Binding-site contacts:
Ligand atom C5 contacts residue ASN714 of chain 1.C at 3.6 Å.
Ligand atom N2 contacts residue ASN714 of chain 1.C at 2.9 Å (h-bond).
Ligand atom C7 contacts residue ASN714 of chain 1.C at 3.1 Å.
Ligand atom C1 contacts residue GLN1068 of chain 1.C at 4.5 Å.
Ligand atom C1 contacts residue LEU919 of chain 1.C at 4.4 Å (hydrophobic).
Ligand atom C7 contacts residue LEU919 of chain 1.C at 4.1 Å (hydrophobic).
Ligand atom O7 contacts residue GLN1068 of chain 1.C at 3.9 Å.
Ligand atom C2 contacts residue ASN714 of chain 1.C at 2.4 Å.
Ligand atom O6 contacts residue PHE715 of chain 1.C at 4.5 Å.
Ligand atom O4 contacts residue LEU919 of chain 1.C at 4.3 Å.
Ligand atom O5 contacts residue ASN714 of chain 1.C at 2.3 Å (h-bond).
Ligand atom O5 contacts residue GLN1068 of chain 1.C at 4.2 Å.
Ligand atom O6 contacts residue GLN923 of chain 1.C at 3.3 Å (h-bond).
Ligand atom C5 contacts residue LEU919 of chain 1.C at 4.2 Å (hydrophobic).
Ligand atom C5 contacts residue GLN923 of chain 1.C at 4.3 Å.
Ligand atom C8 contacts residue ASN714 of chain 1.C at 4.3 Å.
Ligand atom O7 contacts residue ASN714 of chain 1.C at 2.9 Å (h-bond).
Ligand atom C1 contacts residue ASN714 of chain 1.C at 1.4 Å.
Ligand atom O7 contacts residue LEU919 of chain 1.C at 3.6 Å.
Ligand atom C8 contacts residue LEU919 of chain 1.C at 4.3 Å (hydrophobic).
Ligand atom C8 contacts residue GLN923 of chain 1.C at 4.5 Å.
Ligand atom C4 contacts residue ASN714 of chain 1.C at 4.2 Å.
Ligand atom C3 contacts residue ASN714 of chain 1.C at 3.8 Å.
Ligand atom C3 contacts residue LEU919 of chain 1.C at 4.4 Å (hydrophobic).
Ligand atom C6 contacts residue GLN923 of chain 1.C at 4.1 Å.

The protein below binds the small molecule below.
Small molecule (SMILES): CC(=O)N[C@H]1[C@H](O[C@H]2[C@H](O)[C@@H](NC(C)=O)CO[C@@H]2CO)O[C@H](CO)[C@@H](O)[C@@H]1O

Sequence of chain 1.C:
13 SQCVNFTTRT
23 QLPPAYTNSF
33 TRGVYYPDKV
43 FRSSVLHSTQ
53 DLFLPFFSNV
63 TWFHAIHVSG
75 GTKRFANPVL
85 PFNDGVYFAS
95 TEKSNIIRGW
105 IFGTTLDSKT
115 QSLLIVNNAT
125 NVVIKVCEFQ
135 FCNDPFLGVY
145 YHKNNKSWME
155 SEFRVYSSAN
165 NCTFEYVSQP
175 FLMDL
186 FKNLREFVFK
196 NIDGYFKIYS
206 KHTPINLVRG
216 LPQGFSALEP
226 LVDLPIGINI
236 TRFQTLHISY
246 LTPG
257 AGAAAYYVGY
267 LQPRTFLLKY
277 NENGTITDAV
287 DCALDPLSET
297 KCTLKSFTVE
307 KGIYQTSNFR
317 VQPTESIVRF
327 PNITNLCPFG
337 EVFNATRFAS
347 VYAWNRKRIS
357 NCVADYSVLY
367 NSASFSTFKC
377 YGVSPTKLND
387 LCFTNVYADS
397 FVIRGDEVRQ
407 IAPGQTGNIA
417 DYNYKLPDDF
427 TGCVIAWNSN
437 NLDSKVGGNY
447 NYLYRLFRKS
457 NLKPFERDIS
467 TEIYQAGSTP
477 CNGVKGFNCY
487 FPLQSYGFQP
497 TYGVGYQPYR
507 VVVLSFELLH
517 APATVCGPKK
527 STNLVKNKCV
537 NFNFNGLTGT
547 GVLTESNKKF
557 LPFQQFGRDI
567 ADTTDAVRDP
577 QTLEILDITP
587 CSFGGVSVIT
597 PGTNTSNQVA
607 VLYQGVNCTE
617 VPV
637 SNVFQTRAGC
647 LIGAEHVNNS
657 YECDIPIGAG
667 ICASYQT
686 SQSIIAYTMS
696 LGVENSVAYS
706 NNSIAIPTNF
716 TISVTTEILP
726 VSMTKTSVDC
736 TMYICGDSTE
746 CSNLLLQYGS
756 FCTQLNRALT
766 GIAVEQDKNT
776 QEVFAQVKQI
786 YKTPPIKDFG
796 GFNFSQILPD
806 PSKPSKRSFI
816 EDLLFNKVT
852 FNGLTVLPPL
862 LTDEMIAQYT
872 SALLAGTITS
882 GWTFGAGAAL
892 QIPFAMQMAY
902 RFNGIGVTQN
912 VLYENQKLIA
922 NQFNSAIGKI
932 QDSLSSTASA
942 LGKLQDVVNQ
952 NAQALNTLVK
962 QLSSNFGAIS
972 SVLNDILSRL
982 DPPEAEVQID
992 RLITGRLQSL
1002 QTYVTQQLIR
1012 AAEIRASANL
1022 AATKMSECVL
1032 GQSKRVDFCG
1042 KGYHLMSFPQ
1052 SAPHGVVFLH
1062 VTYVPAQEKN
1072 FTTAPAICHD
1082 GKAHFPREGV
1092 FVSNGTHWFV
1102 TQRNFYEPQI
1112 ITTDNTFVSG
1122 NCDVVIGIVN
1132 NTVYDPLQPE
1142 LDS